The protein below binds the small molecule below.
Small molecule (SMILES): Cn1ncc(C(=O)N2CCOCC2)c1C(=O)Nc1ccn2cc(-c3ccccc3)nc2c1

Binding-site contacts:
Ligand atom C5 contacts residue PHE283 of chain 1.A at 3.6 Å (hydrophobic).
Ligand atom C22 contacts residue PHE283 of chain 1.A at 3.9 Å (hydrophobic).
Ligand atom C24 contacts residue TYR247 of chain 1.A at 3.7 Å (hydrophobic).
Ligand atom C10 contacts residue GLY279 of chain 1.A at 3.6 Å.
Ligand atom C21 contacts residue MET267 of chain 1.A at 3.6 Å (hydrophobic).
Ligand atom C27 contacts residue GLU275 of chain 1.A at 3.6 Å.
Ligand atom N7 contacts residue MET267 of chain 1.A at 3.6 Å.
Ligand atom N12 contacts residue ILE246 of chain 1.A at 3.4 Å.
Ligand atom C32 contacts residue TYR78 of chain 1.A at 3.8 Å (hydrophobic).
Ligand atom C24 contacts residue MET267 of chain 1.A at 3.7 Å (hydrophobic).
Ligand atom N9 contacts residue MET267 of chain 1.A at 3.5 Å (h-bond).
Ligand atom N7 contacts residue TYR247 of chain 1.A at 2.6 Å (h-bond).
Ligand atom O2 contacts residue PHE283 of chain 1.A at 3.5 Å.
Ligand atom C11 contacts residue GLN280 of chain 1.A at 3.6 Å.
Ligand atom O30 contacts residue HIS79 of chain 1.A at 3.2 Å.
Ligand atom C8 contacts residue PHE283 of chain 1.A at 3.8 Å (hydrophobic).
Ligand atom C11 contacts residue TYR247 of chain 1.A at 3.5 Å (hydrophobic).
Ligand atom N13 contacts residue ILE246 of chain 1.A at 3.5 Å.
Ligand atom C25 contacts residue PRO266 of chain 1.A at 3.6 Å (hydrophobic).
Ligand atom N12 contacts residue PHE283 of chain 1.A at 3.5 Å.
Ligand atom N17 contacts residue PHE283 of chain 1.A at 3.6 Å.
Ligand atom N13 contacts residue SER231 of chain 1.A at 3.6 Å.
Ligand atom C15 contacts residue LEU229 of chain 1.A at 3.6 Å (hydrophobic).
Ligand atom C6 contacts residue TYR247 of chain 1.A at 3.3 Å (hydrophobic).
Ligand atom C26 contacts residue GLU275 of chain 1.A at 3.8 Å.
Ligand atom C11 contacts residue PHE250 of chain 1.A at 3.9 Å (hydrophobic).
Ligand atom C18 contacts residue MET267 of chain 1.A at 3.5 Å (hydrophobic).
Ligand atom C22 contacts residue SER231 of chain 1.A at 3.7 Å.
Ligand atom C10 contacts residue MET267 of chain 1.A at 3.3 Å (hydrophobic).
Ligand atom C19 contacts residue PHE283 of chain 1.A at 3.3 Å (hydrophobic).
Ligand atom C32 contacts residue HIS79 of chain 1.A at 3.5 Å.
Ligand atom C22 contacts residue ILE246 of chain 1.A at 3.6 Å (hydrophobic).
Ligand atom O20 contacts residue GLN280 of chain 1.A at 2.9 Å (h-bond).
Ligand atom C10 contacts residue TYR247 of chain 1.A at 3.8 Å (hydrophobic).
Ligand atom C21 contacts residue GLY279 of chain 1.A at 3.5 Å.
Ligand atom C22 contacts residue VAL232 of chain 1.A at 3.7 Å (hydrophobic).
Ligand atom C4 contacts residue PHE283 of chain 1.A at 3.5 Å (hydrophobic).
Ligand atom C23 contacts residue GLY279 of chain 1.A at 3.7 Å.
Ligand atom C16 contacts residue PHE283 of chain 1.A at 3.8 Å (hydrophobic).
Ligand atom C14 contacts residue MET267 of chain 1.A at 3.5 Å (hydrophobic).

Sequence of chain 1.A:
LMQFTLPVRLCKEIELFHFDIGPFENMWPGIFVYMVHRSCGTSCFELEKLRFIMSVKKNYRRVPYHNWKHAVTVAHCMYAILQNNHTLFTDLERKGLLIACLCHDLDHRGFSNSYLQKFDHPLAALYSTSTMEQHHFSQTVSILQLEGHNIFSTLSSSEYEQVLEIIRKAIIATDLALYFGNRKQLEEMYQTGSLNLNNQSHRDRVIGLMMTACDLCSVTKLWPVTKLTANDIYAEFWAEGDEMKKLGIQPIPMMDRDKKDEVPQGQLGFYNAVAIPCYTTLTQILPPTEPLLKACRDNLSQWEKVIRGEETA